A protein and the small-molecule ligand that binds it are described below.
Small molecule (SMILES): C[C@H](CS)C(=O)N1CCC[C@@H]1C(=O)O

Binding-site contacts:
Ligand atom C3 contacts residue MET39 of chain 1.A at 3.9 Å (hydrophobic).
Ligand atom C7 contacts residue VAL45 of chain 1.A at 4.4 Å (hydrophobic).
Ligand atom C3 contacts residue TRP65 of chain 1.A at 3.5 Å (hydrophobic).
Ligand atom C3 contacts residue ASP96 of chain 1.A at 4.4 Å.
Ligand atom N contacts residue MET39 of chain 1.A at 4.0 Å.
Ligand atom C1 contacts residue HIS94 of chain 1.A at 3.5 Å.
Ligand atom S contacts residue HIS92 of chain 1.A at 4.1 Å.
Ligand atom O1 contacts residue ASN192 of chain 1.A at 4.3 Å.
Ligand atom C2 contacts residue ASP96 of chain 1.A at 4.2 Å.
Ligand atom C5 contacts residue HIS222 of chain 1.A at 3.5 Å.
Ligand atom C8 contacts residue MET39 of chain 1.A at 4.4 Å (hydrophobic).
Ligand atom C1 contacts residue ZN1 of chain 1.B at 3.3 Å.
Ligand atom S contacts residue CYS180 of chain 1.A at 3.8 Å.
Ligand atom C6 contacts residue PHE42 of chain 1.A at 4.3 Å (hydrophobic).
Ligand atom O3 contacts residue ASN192 of chain 1.A at 3.9 Å.
Ligand atom S contacts residue ASP96 of chain 1.A at 3.6 Å.
Ligand atom C4 contacts residue MET39 of chain 1.A at 4.0 Å (hydrophobic).
Ligand atom C1 contacts residue ASP96 of chain 1.A at 3.3 Å.
Ligand atom S contacts residue HIS94 of chain 1.A at 3.6 Å (h-bond).
Ligand atom C2 contacts residue ZN1 of chain 1.B at 4.0 Å.
Ligand atom O2 contacts residue GLY191 of chain 1.A at 3.5 Å.
Ligand atom C1 contacts residue ZN1 of chain 1.C at 3.2 Å.
Ligand atom C5 contacts residue MET39 of chain 1.A at 4.0 Å (hydrophobic).
Ligand atom C7 contacts residue MET39 of chain 1.A at 4.1 Å (hydrophobic).
Ligand atom O1 contacts residue MET39 of chain 1.A at 4.2 Å.
Ligand atom O2 contacts residue ASN192 of chain 1.A at 2.6 Å (h-bond).
Ligand atom C5 contacts residue TRP65 of chain 1.A at 4.5 Å (hydrophobic).
Ligand atom C6 contacts residue HIS222 of chain 1.A at 4.1 Å.
Ligand atom S contacts residue HIS161 of chain 1.A at 3.3 Å (h-bond).
Ligand atom S contacts residue HIS222 of chain 1.A at 3.8 Å.
Ligand atom C9 contacts residue ASN192 of chain 1.A at 3.6 Å.
Ligand atom C6 contacts residue VAL45 of chain 1.A at 3.5 Å (hydrophobic).
Ligand atom C5 contacts residue ZN1 of chain 1.B at 4.4 Å.
Ligand atom C7 contacts residue PHE42 of chain 1.A at 3.6 Å (hydrophobic).
Ligand atom C2 contacts residue TRP65 of chain 1.A at 4.3 Å (hydrophobic).
Ligand atom N contacts residue HIS222 of chain 1.A at 4.4 Å.
Ligand atom C5 contacts residue VAL45 of chain 1.A at 3.8 Å (hydrophobic).
Ligand atom O3 contacts residue HIS161 of chain 1.A at 4.3 Å.
Ligand atom S contacts residue ZN1 of chain 1.C at 2.3 Å.
Ligand atom S contacts residue ZN1 of chain 1.B at 2.3 Å.

Sequence of chain 1.A:
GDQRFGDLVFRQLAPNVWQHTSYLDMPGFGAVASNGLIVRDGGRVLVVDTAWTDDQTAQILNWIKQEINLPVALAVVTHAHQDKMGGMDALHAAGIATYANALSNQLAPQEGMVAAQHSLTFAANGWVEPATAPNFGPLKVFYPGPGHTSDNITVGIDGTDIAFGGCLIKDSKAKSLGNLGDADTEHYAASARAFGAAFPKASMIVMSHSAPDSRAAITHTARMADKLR